Binding-site contacts:
Ligand atom C19 contacts residue PHE262 of chain 1.A at 3.9 Å (hydrophobic).
Ligand atom C25 contacts residue PHE261 of chain 1.A at 3.5 Å (hydrophobic).
Ligand atom O28 contacts residue GLU161 of chain 1.A at 3.2 Å.
Ligand atom C29 contacts residue ALA162 of chain 1.A at 3.9 Å (hydrophobic).
Ligand atom C06 contacts residue PHE262 of chain 1.A at 3.6 Å (hydrophobic).
Ligand atom C07 contacts residue PHE262 of chain 1.A at 3.5 Å (hydrophobic).
Ligand atom C25 contacts residue ALA162 of chain 1.A at 3.8 Å (hydrophobic).
Ligand atom N03 contacts residue PHE262 of chain 1.A at 3.8 Å.
Ligand atom C18 contacts residue ILE163 of chain 1.A at 3.7 Å (hydrophobic).
Ligand atom C11 contacts residue VAL185 of chain 1.A at 3.6 Å (hydrophobic).
Ligand atom C18 contacts residue ALA162 of chain 1.A at 3.5 Å (hydrophobic).
Ligand atom N32 contacts residue PHE262 of chain 1.A at 3.9 Å.
Ligand atom C05 contacts residue PHE262 of chain 1.A at 3.7 Å (hydrophobic).
Ligand atom O09 contacts residue HIS285 of chain 1.A at 3.4 Å.
Ligand atom C23 contacts residue ALA162 of chain 1.A at 3.6 Å (hydrophobic).
Ligand atom C15 contacts residue PHE180 of chain 1.A at 3.6 Å (hydrophobic).
Ligand atom C17 contacts residue ILE166 of chain 1.A at 3.7 Å (hydrophobic).
Ligand atom C26 contacts residue PHE261 of chain 1.A at 3.9 Å (hydrophobic).
Ligand atom C18 contacts residue ILE166 of chain 1.A at 3.5 Å (hydrophobic).
Ligand atom O09 contacts residue ASP120 of chain 1.A at 3.9 Å.
Ligand atom C19 contacts residue PRO220 of chain 1.A at 3.5 Å (hydrophobic).
Ligand atom O28 contacts residue ASP158 of chain 1.A at 3.1 Å (salt-bridge).
Ligand atom C24 contacts residue ALA162 of chain 1.A at 3.4 Å (hydrophobic).
Ligand atom C11 contacts residue PHE262 of chain 1.A at 3.7 Å (hydrophobic).
Ligand atom C08 contacts residue PHE262 of chain 1.A at 3.8 Å (hydrophobic).
Ligand atom C31 contacts residue PHE261 of chain 1.A at 3.9 Å (hydrophobic).
Ligand atom C21 contacts residue PHE181 of chain 1.A at 3.7 Å (hydrophobic).
Ligand atom O09 contacts residue DMS1 of chain 1.D at 4.0 Å.
Ligand atom C02 contacts residue PHE262 of chain 1.A at 3.8 Å (hydrophobic).
Ligand atom C19 contacts residue DMS1 of chain 1.D at 3.8 Å.
Ligand atom C27 contacts residue GLU161 of chain 1.A at 3.8 Å.
Ligand atom C20 contacts residue PHE181 of chain 1.A at 3.6 Å (hydrophobic).
Ligand atom C20 contacts residue PRO220 of chain 1.A at 3.8 Å (hydrophobic).
Ligand atom C26 contacts residue ASP158 of chain 1.A at 3.8 Å.
Ligand atom C27 contacts residue ASP158 of chain 1.A at 4.0 Å.
Ligand atom N22 contacts residue ALA162 of chain 1.A at 3.7 Å.
Ligand atom C17 contacts residue ALA162 of chain 1.A at 3.2 Å (hydrophobic).
Ligand atom C10 contacts residue PHE262 of chain 1.A at 3.9 Å (hydrophobic).
Ligand atom C05 contacts residue VAL185 of chain 1.A at 3.7 Å (hydrophobic).
Ligand atom C30 contacts residue ALA162 of chain 1.A at 3.6 Å (hydrophobic).

Sequence of chain 1.A:
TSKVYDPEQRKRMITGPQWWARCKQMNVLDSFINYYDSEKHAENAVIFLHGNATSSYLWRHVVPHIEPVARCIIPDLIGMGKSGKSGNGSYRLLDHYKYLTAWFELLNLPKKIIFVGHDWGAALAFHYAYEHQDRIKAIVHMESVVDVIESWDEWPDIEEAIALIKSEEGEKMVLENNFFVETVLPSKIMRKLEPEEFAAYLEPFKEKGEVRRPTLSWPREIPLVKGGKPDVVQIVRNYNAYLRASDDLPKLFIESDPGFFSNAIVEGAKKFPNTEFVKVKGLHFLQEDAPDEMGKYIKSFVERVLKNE

This protein binds this small molecule.
Small molecule (SMILES): O=c1n(Cc2ccc(O)cc2)nc2c(Cc3ccccc3)nc(-c3ccc(O)cc3)cn12